Sequence of chain 1.C:
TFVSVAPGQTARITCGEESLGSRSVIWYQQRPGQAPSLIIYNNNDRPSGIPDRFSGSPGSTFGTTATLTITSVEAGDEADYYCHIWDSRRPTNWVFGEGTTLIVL

This protein binds this small molecule.
Small molecule (SMILES): CC(=O)N[C@H]1[C@H](O[C@H]2[C@H](O)[C@@H](NC(C)=O)CO[C@@H]2CO)O[C@H](CO)[C@@H](O[C@@H]2O[C@H](CO[C@H]3O[C@H](CO)[C@@H](O)[C@H](O)[C@@H]3O)[C@@H](O)[C@H](O[C@H]3O[C@H](CO)[C@@H](O)[C@H](O)[C@@H]3O)[C@@H]2O)[C@@H]1O

Sequence of chain 1.A:
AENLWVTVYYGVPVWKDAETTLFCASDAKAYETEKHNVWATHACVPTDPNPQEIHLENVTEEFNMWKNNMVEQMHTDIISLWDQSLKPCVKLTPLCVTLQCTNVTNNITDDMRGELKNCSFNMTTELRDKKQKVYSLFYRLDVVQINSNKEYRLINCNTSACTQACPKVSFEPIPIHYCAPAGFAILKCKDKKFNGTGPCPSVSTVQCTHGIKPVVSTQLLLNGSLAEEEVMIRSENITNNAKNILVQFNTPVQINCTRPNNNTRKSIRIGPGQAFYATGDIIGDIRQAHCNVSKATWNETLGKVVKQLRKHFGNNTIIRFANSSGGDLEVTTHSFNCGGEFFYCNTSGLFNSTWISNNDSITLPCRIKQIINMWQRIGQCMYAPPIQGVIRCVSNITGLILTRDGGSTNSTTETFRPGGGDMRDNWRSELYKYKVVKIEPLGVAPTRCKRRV

Binding-site contacts:
Ligand atom C7 contacts residue THR105 of chain 1.A at 4.4 Å.
Ligand atom C7 contacts residue ASN118 of chain 1.A at 3.9 Å.
Ligand atom O6 contacts residue TYR135 of chain 1.A at 4.1 Å.
Ligand atom C6 contacts residue SER120 of chain 1.A at 4.0 Å.
Ligand atom N2 contacts residue TYR135 of chain 1.A at 3.9 Å.
Ligand atom O7 contacts residue TYR135 of chain 1.A at 4.3 Å.
Ligand atom C4 contacts residue TYR135 of chain 1.A at 4.4 Å (hydrophobic).
Ligand atom N2 contacts residue LEU137 of chain 1.A at 4.3 Å.
Ligand atom C1 contacts residue TYR135 of chain 1.A at 3.7 Å (hydrophobic).
Ligand atom C2 contacts residue ASN118 of chain 1.A at 2.4 Å.
Ligand atom C5 contacts residue ASN118 of chain 1.A at 3.6 Å.
Ligand atom O5 contacts residue TYR135 of chain 1.A at 4.2 Å.
Ligand atom O2 contacts residue GLU19 of chain 1.C at 2.7 Å (salt-bridge).
Ligand atom C8 contacts residue ASP290 of chain 1.A at 3.8 Å.
Ligand atom O7 contacts residue THR105 of chain 1.A at 3.4 Å.
Ligand atom C7 contacts residue ASP290 of chain 1.A at 4.3 Å.
Ligand atom O5 contacts residue GLU19 of chain 1.C at 4.0 Å.
Ligand atom O5 contacts residue ASN118 of chain 1.A at 2.4 Å (h-bond).
Ligand atom C5 contacts residue TYR135 of chain 1.A at 3.9 Å (hydrophobic).
Ligand atom C2 contacts residue GLU19 of chain 1.C at 3.9 Å.
Ligand atom C8 contacts residue VAL104 of chain 1.A at 3.8 Å (hydrophobic).
Ligand atom C7 contacts residue VAL104 of chain 1.A at 4.3 Å (hydrophobic).
Ligand atom N2 contacts residue ASN118 of chain 1.A at 2.8 Å (h-bond).
Ligand atom C4 contacts residue ASN118 of chain 1.A at 4.2 Å.
Ligand atom C3 contacts residue TYR135 of chain 1.A at 3.8 Å (hydrophobic).
Ligand atom C1 contacts residue GLU19 of chain 1.C at 4.2 Å.
Ligand atom O7 contacts residue ASN118 of chain 1.A at 4.4 Å.
Ligand atom C4 contacts residue GLU19 of chain 1.C at 4.3 Å.
Ligand atom C8 contacts residue LEU137 of chain 1.A at 3.9 Å (hydrophobic).
Ligand atom C3 contacts residue ASN118 of chain 1.A at 3.7 Å.
Ligand atom O6 contacts residue SER120 of chain 1.A at 2.8 Å (h-bond).
Ligand atom C1 contacts residue ASN118 of chain 1.A at 1.4 Å.
Ligand atom C2 contacts residue TYR135 of chain 1.A at 4.1 Å (hydrophobic).